Sequence of chain 1.A:
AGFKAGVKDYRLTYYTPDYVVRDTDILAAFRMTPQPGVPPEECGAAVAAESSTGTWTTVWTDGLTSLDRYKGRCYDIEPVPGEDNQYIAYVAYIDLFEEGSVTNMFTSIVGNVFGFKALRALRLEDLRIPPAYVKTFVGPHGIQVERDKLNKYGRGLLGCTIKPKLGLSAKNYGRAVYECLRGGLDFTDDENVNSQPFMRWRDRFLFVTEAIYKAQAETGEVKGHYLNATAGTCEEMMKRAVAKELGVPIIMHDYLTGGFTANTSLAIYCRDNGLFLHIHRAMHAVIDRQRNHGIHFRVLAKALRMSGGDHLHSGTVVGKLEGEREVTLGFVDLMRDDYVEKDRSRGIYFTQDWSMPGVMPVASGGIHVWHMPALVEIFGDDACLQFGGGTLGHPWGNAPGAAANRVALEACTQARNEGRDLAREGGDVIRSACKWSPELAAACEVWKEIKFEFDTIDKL

A small-molecule ligand and the protein it binds are described below.
Small molecule (SMILES): O=C(O)[C@@](O)(COP(=O)(O)O)[C@H](O)[C@H](O)COP(=O)(O)O

Sequence of chain 1.B:
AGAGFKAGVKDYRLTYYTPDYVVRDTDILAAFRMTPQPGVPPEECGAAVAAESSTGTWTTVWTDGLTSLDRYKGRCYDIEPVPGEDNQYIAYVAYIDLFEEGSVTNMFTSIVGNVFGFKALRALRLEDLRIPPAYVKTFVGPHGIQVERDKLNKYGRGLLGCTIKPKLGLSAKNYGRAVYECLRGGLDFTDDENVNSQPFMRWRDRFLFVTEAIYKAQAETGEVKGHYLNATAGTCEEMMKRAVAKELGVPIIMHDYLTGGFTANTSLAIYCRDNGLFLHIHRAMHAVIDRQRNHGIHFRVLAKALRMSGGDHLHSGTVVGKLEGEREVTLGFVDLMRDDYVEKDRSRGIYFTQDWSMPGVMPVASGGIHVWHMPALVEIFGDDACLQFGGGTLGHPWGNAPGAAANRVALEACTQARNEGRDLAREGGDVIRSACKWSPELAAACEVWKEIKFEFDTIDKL

Binding-site contacts:
Ligand atom O7 contacts residue LYS334 of chain 1.B at 2.8 Å (salt-bridge).
Ligand atom P1 contacts residue THR65 of chain 1.A at 3.4 Å.
Ligand atom C contacts residue MG1 of chain 1.Y at 2.9 Å.
Ligand atom O1P contacts residue THR65 of chain 1.A at 2.6 Å (h-bond).
Ligand atom O2 contacts residue KCX201 of chain 1.B at 3.2 Å (h-bond).
Ligand atom O1P contacts residue LYS175 of chain 1.B at 3.4 Å.
Ligand atom O3P contacts residue LYS334 of chain 1.B at 3.1 Å (salt-bridge).
Ligand atom O2 contacts residue ASP203 of chain 1.B at 3.4 Å (salt-bridge).
Ligand atom O6 contacts residue LYS175 of chain 1.B at 3.3 Å (salt-bridge).
Ligand atom O3P contacts residue GLY380 of chain 1.B at 3.4 Å.
Ligand atom O5P contacts residue SER379 of chain 1.B at 3.3 Å (h-bond).
Ligand atom O2 contacts residue MG1 of chain 1.Y at 2.2 Å.
Ligand atom O3 contacts residue MG1 of chain 1.Y at 2.2 Å.
Ligand atom O7 contacts residue GLU60 of chain 1.A at 3.3 Å (salt-bridge).
Ligand atom O2 contacts residue LYS175 of chain 1.B at 2.9 Å (salt-bridge).
Ligand atom O6 contacts residue ASN123 of chain 1.A at 3.0 Å (h-bond).
Ligand atom O2P contacts residue GLY403 of chain 1.B at 2.7 Å (h-bond).
Ligand atom O5 contacts residue LEU335 of chain 1.B at 3.4 Å.
Ligand atom O4 contacts residue SER379 of chain 1.B at 2.9 Å (h-bond).
Ligand atom O3P contacts residue TRP66 of chain 1.A at 3.1 Å.
Ligand atom C2 contacts residue MG1 of chain 1.Y at 2.9 Å.
Ligand atom O1P contacts residue GLY404 of chain 1.B at 2.6 Å (h-bond).
Ligand atom O3 contacts residue KCX201 of chain 1.B at 2.6 Å (h-bond).
Ligand atom O6 contacts residue MG1 of chain 1.Y at 2.0 Å.
Ligand atom C3 contacts residue MG1 of chain 1.Y at 3.1 Å.
Ligand atom O1 contacts residue LYS175 of chain 1.B at 3.2 Å (salt-bridge).
Ligand atom O6 contacts residue ASP203 of chain 1.B at 3.0 Å (salt-bridge).
Ligand atom O6 contacts residue GLU204 of chain 1.B at 3.0 Å (salt-bridge).
Ligand atom O5P contacts residue HIS327 of chain 1.B at 2.8 Å (h-bond).
Ligand atom O3 contacts residue HIS294 of chain 1.B at 3.0 Å (h-bond).
Ligand atom O3P contacts residue GLY381 of chain 1.B at 2.8 Å (h-bond).
Ligand atom C contacts residue LYS175 of chain 1.B at 3.4 Å.
Ligand atom O2 contacts residue THR173 of chain 1.B at 2.8 Å (h-bond).
Ligand atom O3 contacts residue GLU204 of chain 1.B at 2.9 Å (salt-bridge).
Ligand atom O4 contacts residue GLY380 of chain 1.B at 3.3 Å (h-bond).
Ligand atom O6P contacts residue ARG295 of chain 1.B at 2.9 Å (salt-bridge).
Ligand atom O4P contacts residue ARG295 of chain 1.B at 2.9 Å (salt-bridge).
Ligand atom O6 contacts residue LYS177 of chain 1.B at 2.7 Å (salt-bridge).
Ligand atom O3P contacts residue THR65 of chain 1.A at 3.5 Å (h-bond).
Ligand atom C3 contacts residue KCX201 of chain 1.B at 3.1 Å.